Binding-site contacts:
Ligand atom N6 contacts residue ARG67 of chain 2.B at 3.6 Å.
Ligand atom N1 contacts residue ILE66 of chain 2.B at 2.7 Å (h-bond).
Ligand atom O4' contacts residue ALA88 of chain 2.B at 3.4 Å.
Ligand atom O1A contacts residue PRO91 of chain 2.B at 3.2 Å.
Ligand atom C1D contacts residue ILE130 of chain 2.B at 3.3 Å (hydrophobic).
Ligand atom O2' contacts residue LEU41 of chain 2.B at 3.3 Å (h-bond).
Ligand atom C8 contacts residue ALA89 of chain 2.B at 3.3 Å (hydrophobic).
Ligand atom O5' contacts residue GLY19 of chain 2.B at 3.4 Å.
Ligand atom C3D contacts residue PRO91 of chain 2.B at 3.4 Å (hydrophobic).
Ligand atom C2 contacts residue ILE66 of chain 2.B at 3.3 Å (hydrophobic).
Ligand atom O3D contacts residue LYS161 of chain 2.B at 3.1 Å (salt-bridge).
Ligand atom C1D contacts residue THR131 of chain 2.B at 3.5 Å.
Ligand atom C5' contacts residue ALA89 of chain 2.B at 3.5 Å (hydrophobic).
Ligand atom O3A contacts residue PRO91 of chain 2.B at 3.4 Å.
Ligand atom O3' contacts residue GLY19 of chain 2.B at 3.0 Å (h-bond).
Ligand atom N1 contacts residue ASP65 of chain 2.B at 3.5 Å.
Ligand atom O1D contacts residue ILE130 of chain 2.B at 3.3 Å.
Ligand atom O2D contacts residue TYR157 of chain 2.B at 3.1 Å (h-bond).
Ligand atom N3 contacts residue ALA88 of chain 2.B at 3.2 Å.
Ligand atom O1D contacts residue LYS21 of chain 2.B at 2.3 Å (salt-bridge).
Ligand atom O4D contacts residue ILE130 of chain 2.B at 3.3 Å.
Ligand atom C4D contacts residue ALA89 of chain 2.B at 3.3 Å (hydrophobic).
Ligand atom O3D contacts residue TYR157 of chain 2.B at 3.3 Å (h-bond).
Ligand atom O3D contacts residue ALA89 of chain 2.B at 3.3 Å.
Ligand atom O2B contacts residue LYS21 of chain 2.B at 3.4 Å (salt-bridge).
Ligand atom O2A contacts residue PHE20 of chain 2.B at 2.6 Å (h-bond).
Ligand atom N6 contacts residue ASP65 of chain 2.B at 3.0 Å (salt-bridge).
Ligand atom C1D contacts residue LYS21 of chain 2.B at 3.6 Å.
Ligand atom O4' contacts residue ALA89 of chain 2.B at 3.2 Å (h-bond).
Ligand atom C2 contacts residue GLY64 of chain 2.B at 3.4 Å.
Ligand atom O3' contacts residue THR18 of chain 2.B at 3.2 Å (h-bond).
Ligand atom C5D contacts residue MET87 of chain 2.B at 3.4 Å (hydrophobic).
Ligand atom O2A contacts residue GLY19 of chain 2.B at 3.3 Å.
Ligand atom O3D contacts residue PRO91 of chain 2.B at 3.5 Å.
Ligand atom O3' contacts residue GLY16 of chain 2.B at 2.9 Å.
Ligand atom O2' contacts residue THR18 of chain 2.B at 3.3 Å (h-bond).
Ligand atom C4 contacts residue ALA88 of chain 2.B at 3.6 Å (hydrophobic).
Ligand atom C4D contacts residue MET87 of chain 2.B at 3.5 Å (hydrophobic).
Ligand atom C3' contacts residue GLY19 of chain 2.B at 3.5 Å.
Ligand atom N3 contacts residue LEU41 of chain 2.B at 3.6 Å.

Sequence of chain 2.B:
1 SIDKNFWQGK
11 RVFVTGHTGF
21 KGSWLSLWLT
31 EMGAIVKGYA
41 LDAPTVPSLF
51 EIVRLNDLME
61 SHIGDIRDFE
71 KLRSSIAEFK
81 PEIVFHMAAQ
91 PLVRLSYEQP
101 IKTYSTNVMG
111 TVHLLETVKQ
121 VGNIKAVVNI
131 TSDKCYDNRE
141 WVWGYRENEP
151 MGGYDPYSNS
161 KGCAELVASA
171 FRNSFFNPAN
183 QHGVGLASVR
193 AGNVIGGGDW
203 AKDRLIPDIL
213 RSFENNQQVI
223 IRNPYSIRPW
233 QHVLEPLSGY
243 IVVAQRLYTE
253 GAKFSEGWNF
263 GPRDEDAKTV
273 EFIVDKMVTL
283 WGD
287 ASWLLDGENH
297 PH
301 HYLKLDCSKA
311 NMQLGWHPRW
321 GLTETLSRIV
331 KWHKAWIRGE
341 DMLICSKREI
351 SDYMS

This small molecule binds to this protein.
Small molecule (SMILES): Nc1ncnc2c1ncn2[C@@H]1O[C@H](CO[P](=O)(O)O[P](=O)(O)OC[C@H]2O[C@@H](O)[C@H](O)[C@@H]2O)[C@@H](O)[C@H]1O